Sequence of chain 1.A:
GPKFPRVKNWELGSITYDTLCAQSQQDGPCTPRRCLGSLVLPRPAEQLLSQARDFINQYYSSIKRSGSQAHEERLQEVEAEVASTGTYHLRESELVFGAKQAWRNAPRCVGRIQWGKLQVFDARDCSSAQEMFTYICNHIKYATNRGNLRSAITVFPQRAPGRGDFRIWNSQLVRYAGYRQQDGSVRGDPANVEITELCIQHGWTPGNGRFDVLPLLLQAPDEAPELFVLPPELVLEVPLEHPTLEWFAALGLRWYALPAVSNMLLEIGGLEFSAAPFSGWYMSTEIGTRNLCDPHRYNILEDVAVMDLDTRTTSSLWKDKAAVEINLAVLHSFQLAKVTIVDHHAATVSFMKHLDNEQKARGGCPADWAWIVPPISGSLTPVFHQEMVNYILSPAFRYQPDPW

The small molecule below binds the protein below.
Small molecule (SMILES): Cc1cc(CCNCc2ccc3c(C)cc(N)nc3c2)ccc1C#N

Sequence of chain 1.B:
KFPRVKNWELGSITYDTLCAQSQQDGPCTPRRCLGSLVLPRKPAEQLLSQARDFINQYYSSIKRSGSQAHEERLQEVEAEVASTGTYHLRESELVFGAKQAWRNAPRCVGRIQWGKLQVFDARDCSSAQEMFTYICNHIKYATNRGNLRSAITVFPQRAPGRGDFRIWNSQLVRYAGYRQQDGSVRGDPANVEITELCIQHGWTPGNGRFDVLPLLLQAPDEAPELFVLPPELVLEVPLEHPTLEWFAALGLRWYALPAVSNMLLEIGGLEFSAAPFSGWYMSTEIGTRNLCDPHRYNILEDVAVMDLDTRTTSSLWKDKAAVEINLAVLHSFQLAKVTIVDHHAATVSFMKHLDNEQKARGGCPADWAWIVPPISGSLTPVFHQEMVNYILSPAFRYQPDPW

Binding-site contacts:
Ligand atom C16 contacts residue GLU324 of chain 1.A at 3.1 Å.
Ligand atom C24 contacts residue TRP37 of chain 1.B at 4.0 Å (hydrophobic).
Ligand atom C20 contacts residue GLU324 of chain 1.A at 3.2 Å.
Ligand atom C10 contacts residue HEM1 of chain 1.C at 4.0 Å.
Ligand atom C21 contacts residue TYR438 of chain 1.A at 4.0 Å (hydrophobic).
Ligand atom C13 contacts residue HEM1 of chain 1.C at 3.7 Å.
Ligand atom C20 contacts residue HEM1 of chain 1.C at 3.5 Å.
Ligand atom C16 contacts residue HEM1 of chain 1.C at 3.6 Å.
Ligand atom C06 contacts residue HEM1 of chain 1.C at 3.0 Å.
Ligand atom C01 contacts residue GOL1 of chain 1.F at 4.0 Å.
Ligand atom C09 contacts residue HEM1 of chain 1.C at 3.8 Å.
Ligand atom N25 contacts residue TRP37 of chain 1.B at 3.3 Å.
Ligand atom C22 contacts residue VAL67 of chain 1.A at 3.9 Å (hydrophobic).
Ligand atom C24 contacts residue LEU68 of chain 1.A at 3.7 Å (hydrophobic).
Ligand atom N17 contacts residue PRO297 of chain 1.A at 3.7 Å.
Ligand atom C16 contacts residue TRP319 of chain 1.A at 3.8 Å (hydrophobic).
Ligand atom C08 contacts residue HEM1 of chain 1.C at 3.2 Å.
Ligand atom N17 contacts residue TRP319 of chain 1.A at 2.7 Å (h-bond).
Ligand atom C10 contacts residue VAL299 of chain 1.A at 3.2 Å (hydrophobic).
Ligand atom C15 contacts residue PRO297 of chain 1.A at 3.9 Å (hydrophobic).
Ligand atom N17 contacts residue TYR320 of chain 1.A at 3.6 Å.
Ligand atom N18 contacts residue HEM1 of chain 1.C at 3.9 Å.
Ligand atom C15 contacts residue HEM1 of chain 1.C at 3.1 Å.
Ligand atom C14 contacts residue PHE316 of chain 1.A at 3.9 Å (hydrophobic).
Ligand atom C19 contacts residue GLU324 of chain 1.A at 3.5 Å.
Ligand atom C05 contacts residue HEM1 of chain 1.C at 3.3 Å.
Ligand atom N17 contacts residue HEM1 of chain 1.C at 3.4 Å.
Ligand atom C21 contacts residue HEM1 of chain 1.C at 3.5 Å.
Ligand atom N17 contacts residue MET321 of chain 1.A at 4.0 Å.
Ligand atom C11 contacts residue VAL299 of chain 1.A at 3.5 Å (hydrophobic).
Ligand atom C06 contacts residue TRP410 of chain 1.A at 3.9 Å (hydrophobic).
Ligand atom N17 contacts residue GLU324 of chain 1.A at 2.6 Å (salt-bridge).
Ligand atom N07 contacts residue HEM1 of chain 1.C at 3.3 Å (h-bond).
Ligand atom N18 contacts residue GLU324 of chain 1.A at 2.9 Å (salt-bridge).
Ligand atom C14 contacts residue HEM1 of chain 1.C at 3.1 Å.
Ligand atom N25 contacts residue LEU68 of chain 1.A at 3.1 Å.
Ligand atom C16 contacts residue PRO297 of chain 1.A at 3.8 Å (hydrophobic).
Ligand atom C21 contacts residue TRP410 of chain 1.A at 3.7 Å (hydrophobic).
Ligand atom C19 contacts residue HEM1 of chain 1.C at 4.0 Å.
Ligand atom N18 contacts residue PRO297 of chain 1.A at 4.0 Å.